Sequence of chain 1.G:
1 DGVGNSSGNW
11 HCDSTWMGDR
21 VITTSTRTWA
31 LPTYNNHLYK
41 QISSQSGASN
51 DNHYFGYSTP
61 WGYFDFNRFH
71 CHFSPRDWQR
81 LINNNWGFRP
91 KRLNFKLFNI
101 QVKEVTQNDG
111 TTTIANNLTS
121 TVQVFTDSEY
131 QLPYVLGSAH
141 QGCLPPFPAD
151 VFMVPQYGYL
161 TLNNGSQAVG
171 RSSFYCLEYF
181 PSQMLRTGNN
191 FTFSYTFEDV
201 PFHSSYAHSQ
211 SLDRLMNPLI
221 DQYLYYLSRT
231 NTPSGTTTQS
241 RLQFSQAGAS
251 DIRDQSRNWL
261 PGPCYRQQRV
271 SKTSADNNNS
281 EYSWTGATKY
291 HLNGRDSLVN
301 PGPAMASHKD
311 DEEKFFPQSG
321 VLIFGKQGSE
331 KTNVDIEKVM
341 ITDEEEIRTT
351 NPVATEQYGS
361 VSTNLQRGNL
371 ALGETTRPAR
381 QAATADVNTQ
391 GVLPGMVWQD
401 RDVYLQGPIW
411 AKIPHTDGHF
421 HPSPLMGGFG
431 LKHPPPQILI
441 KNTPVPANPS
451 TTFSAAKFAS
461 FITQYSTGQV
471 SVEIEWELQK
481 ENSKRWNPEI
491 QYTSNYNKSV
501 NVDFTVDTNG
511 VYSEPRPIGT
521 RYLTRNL

This protein binds this small molecule.
Small molecule (SMILES): Nc1ncnc2c1ncn2[C@H]1C[C@H](O)[C@@H](COP(=O)(O)O)O1

Binding-site contacts:
Ligand atom N3 contacts residue PRO422 of chain 1.G at 4.4 Å.
Ligand atom O1P contacts residue HIS419 of chain 1.G at 4.3 Å.
Ligand atom P contacts residue PHE420 of chain 1.G at 4.2 Å.
Ligand atom C8 contacts residue HIS421 of chain 1.G at 3.8 Å.
Ligand atom N6 contacts residue SER423 of chain 1.G at 3.5 Å.
Ligand atom O5' contacts residue HIS421 of chain 1.G at 3.0 Å (h-bond).
Ligand atom N3 contacts residue PRO201 of chain 1.G at 4.0 Å.
Ligand atom N7 contacts residue PRO201 of chain 1.G at 4.1 Å.
Ligand atom N1 contacts residue GLY430 of chain 1.G at 2.9 Å (h-bond).
Ligand atom C5' contacts residue HIS421 of chain 1.G at 3.7 Å.
Ligand atom C2 contacts residue PRO201 of chain 1.G at 4.2 Å (hydrophobic).
Ligand atom N9 contacts residue PRO422 of chain 1.G at 4.3 Å.
Ligand atom N9 contacts residue PRO201 of chain 1.G at 3.8 Å.
Ligand atom C8 contacts residue PRO201 of chain 1.G at 3.9 Å (hydrophobic).
Ligand atom C2 contacts residue VAL200 of chain 1.G at 4.4 Å (hydrophobic).
Ligand atom N1 contacts residue VAL200 of chain 1.G at 3.9 Å.
Ligand atom N6 contacts residue PHE429 of chain 1.G at 4.1 Å.
Ligand atom N6 contacts residue PRO424 of chain 1.G at 4.1 Å.
Ligand atom C6 contacts residue VAL200 of chain 1.G at 4.2 Å (hydrophobic).
Ligand atom N7 contacts residue HIS421 of chain 1.G at 4.0 Å.
Ligand atom O1P contacts residue HIS421 of chain 1.G at 4.1 Å.
Ligand atom C4 contacts residue PRO201 of chain 1.G at 3.9 Å (hydrophobic).
Ligand atom C5 contacts residue PRO422 of chain 1.G at 4.0 Å (hydrophobic).
Ligand atom C6 contacts residue PRO201 of chain 1.G at 4.3 Å (hydrophobic).
Ligand atom C6 contacts residue PRO422 of chain 1.G at 3.4 Å (hydrophobic).
Ligand atom O4' contacts residue HIS421 of chain 1.G at 4.2 Å.
Ligand atom O5' contacts residue PHE420 of chain 1.G at 4.2 Å.
Ligand atom C6 contacts residue GLY430 of chain 1.G at 3.9 Å.
Ligand atom C4 contacts residue PRO422 of chain 1.G at 4.2 Å (hydrophobic).
Ligand atom C1' contacts residue PRO201 of chain 1.G at 4.3 Å (hydrophobic).
Ligand atom N6 contacts residue GLY430 of chain 1.G at 3.0 Å (h-bond).
Ligand atom N1 contacts residue PRO422 of chain 1.G at 3.6 Å.
Ligand atom C6 contacts residue SER423 of chain 1.G at 4.2 Å.
Ligand atom P contacts residue HIS421 of chain 1.G at 3.6 Å.
Ligand atom C3' contacts residue PRO422 of chain 1.G at 3.7 Å (hydrophobic).
Ligand atom N7 contacts residue SER423 of chain 1.G at 4.0 Å.
Ligand atom C2 contacts residue GLY430 of chain 1.G at 3.6 Å.
Ligand atom O5' contacts residue PRO422 of chain 1.G at 3.8 Å.
Ligand atom N6 contacts residue PRO422 of chain 1.G at 3.2 Å (h-bond).
Ligand atom C5 contacts residue PRO201 of chain 1.G at 4.0 Å (hydrophobic).